Binding-site contacts:
Ligand atom O5C contacts residue ARG292 of chain 1.A at 3.3 Å (salt-bridge).
Ligand atom C4C contacts residue TYR233 of chain 1.A at 3.4 Å (hydrophobic).
Ligand atom O2 contacts residue PHE218 of chain 1.A at 2.8 Å (h-bond).
Ligand atom O4' contacts residue THR126 of chain 1.A at 3.6 Å.
Ligand atom N3 contacts residue PHE218 of chain 1.A at 3.2 Å.
Ligand atom C2' contacts residue NAD1 of chain 1.F at 3.5 Å.
Ligand atom C4 contacts residue PHE218 of chain 1.A at 3.2 Å (hydrophobic).
Ligand atom N3 contacts residue ALA216 of chain 1.A at 2.8 Å (h-bond).
Ligand atom O2A contacts residue LEU200 of chain 1.A at 2.9 Å (h-bond).
Ligand atom C6' contacts residue PHE178 of chain 1.A at 3.3 Å (hydrophobic).
Ligand atom O1B contacts residue TYR299 of chain 1.A at 3.4 Å (h-bond).
Ligand atom C2C contacts residue ARG292 of chain 1.A at 3.5 Å.
Ligand atom O2 contacts residue ALA216 of chain 1.A at 3.4 Å (h-bond).
Ligand atom O4' contacts residue ALA124 of chain 1.A at 3.5 Å.
Ligand atom O5' contacts residue ASN179 of chain 1.A at 3.4 Å (h-bond).
Ligand atom O2C contacts residue ASP295 of chain 1.A at 2.7 Å (salt-bridge).
Ligand atom O2B contacts residue ARG292 of chain 1.A at 2.9 Å (salt-bridge).
Ligand atom PB contacts residue ASN179 of chain 1.A at 3.5 Å.
Ligand atom PA contacts residue ARG292 of chain 1.A at 3.5 Å.
Ligand atom O1A contacts residue ARG292 of chain 1.A at 2.8 Å (salt-bridge).
Ligand atom O4 contacts residue PHE218 of chain 1.A at 3.5 Å.
Ligand atom C5C contacts residue TYR233 of chain 1.A at 3.3 Å (hydrophobic).
Ligand atom O1B contacts residue ARG231 of chain 1.A at 3.0 Å (salt-bridge).
Ligand atom O4C contacts residue LEU200 of chain 1.A at 3.5 Å.
Ligand atom O6' contacts residue TYR299 of chain 1.A at 2.6 Å (h-bond).
Ligand atom O1A contacts residue ASN199 of chain 1.A at 3.6 Å.
Ligand atom C2 contacts residue ALA216 of chain 1.A at 3.5 Å (hydrophobic).
Ligand atom C2 contacts residue PHE218 of chain 1.A at 3.3 Å (hydrophobic).
Ligand atom O1B contacts residue ASN179 of chain 1.A at 2.8 Å (h-bond).
Ligand atom O3' contacts residue PHE149 of chain 1.A at 3.4 Å.
Ligand atom O3C contacts residue GLY229 of chain 1.A at 3.6 Å.
Ligand atom O6' contacts residue ASN179 of chain 1.A at 2.9 Å (h-bond).
Ligand atom O2A contacts residue ASN199 of chain 1.A at 3.1 Å (h-bond).
Ligand atom O6' contacts residue ALA125 of chain 1.A at 3.6 Å.
Ligand atom O2 contacts residue ILE217 of chain 1.A at 3.3 Å.
Ligand atom O2' contacts residue ASN199 of chain 1.A at 2.9 Å (h-bond).
Ligand atom O6' contacts residue PHE178 of chain 1.A at 3.6 Å (h-bond).
Ligand atom O3A contacts residue ASN179 of chain 1.A at 3.1 Å (h-bond).
Ligand atom C6' contacts residue TYR299 of chain 1.A at 3.5 Å (hydrophobic).
Ligand atom O1A contacts residue ASN198 of chain 1.A at 3.3 Å (h-bond).

Sequence of chain 1.A:
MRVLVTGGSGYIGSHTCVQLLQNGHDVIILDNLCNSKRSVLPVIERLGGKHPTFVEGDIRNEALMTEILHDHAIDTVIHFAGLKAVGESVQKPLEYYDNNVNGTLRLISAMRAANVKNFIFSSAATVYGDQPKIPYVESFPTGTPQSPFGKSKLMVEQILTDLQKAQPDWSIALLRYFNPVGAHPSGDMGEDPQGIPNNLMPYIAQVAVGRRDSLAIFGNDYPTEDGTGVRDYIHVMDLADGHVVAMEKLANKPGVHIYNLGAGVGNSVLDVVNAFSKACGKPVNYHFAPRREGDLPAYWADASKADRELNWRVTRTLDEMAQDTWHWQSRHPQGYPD

A protein and the small-molecule ligand that binds it are described below.
Small molecule (SMILES): O=c1ccn([C@@H]2O[C@H](CO[P](=O)(O)O[P](=O)(O)O[C@H]3O[C@H](CO)[C@@H](O)[C@H](O)[C@H]3O)[C@@H](O)[C@H]2O)c(=O)[nH]1